Binding-site contacts:
Ligand atom O7 contacts residue ASN444 of chain 1.D at 3.3 Å (h-bond).
Ligand atom C3 contacts residue ASN444 of chain 1.D at 3.8 Å.
Ligand atom N2 contacts residue ASN444 of chain 1.D at 2.9 Å (h-bond).
Ligand atom C4 contacts residue ASN444 of chain 1.D at 4.3 Å.
Ligand atom C5 contacts residue ASN444 of chain 1.D at 3.7 Å.
Ligand atom O5 contacts residue ASN444 of chain 1.D at 2.4 Å (h-bond).
Ligand atom C2 contacts residue ASN444 of chain 1.D at 2.5 Å.
Ligand atom C7 contacts residue ASN444 of chain 1.D at 3.5 Å.
Ligand atom C1 contacts residue ASN444 of chain 1.D at 1.4 Å.

Sequence of chain 1.D:
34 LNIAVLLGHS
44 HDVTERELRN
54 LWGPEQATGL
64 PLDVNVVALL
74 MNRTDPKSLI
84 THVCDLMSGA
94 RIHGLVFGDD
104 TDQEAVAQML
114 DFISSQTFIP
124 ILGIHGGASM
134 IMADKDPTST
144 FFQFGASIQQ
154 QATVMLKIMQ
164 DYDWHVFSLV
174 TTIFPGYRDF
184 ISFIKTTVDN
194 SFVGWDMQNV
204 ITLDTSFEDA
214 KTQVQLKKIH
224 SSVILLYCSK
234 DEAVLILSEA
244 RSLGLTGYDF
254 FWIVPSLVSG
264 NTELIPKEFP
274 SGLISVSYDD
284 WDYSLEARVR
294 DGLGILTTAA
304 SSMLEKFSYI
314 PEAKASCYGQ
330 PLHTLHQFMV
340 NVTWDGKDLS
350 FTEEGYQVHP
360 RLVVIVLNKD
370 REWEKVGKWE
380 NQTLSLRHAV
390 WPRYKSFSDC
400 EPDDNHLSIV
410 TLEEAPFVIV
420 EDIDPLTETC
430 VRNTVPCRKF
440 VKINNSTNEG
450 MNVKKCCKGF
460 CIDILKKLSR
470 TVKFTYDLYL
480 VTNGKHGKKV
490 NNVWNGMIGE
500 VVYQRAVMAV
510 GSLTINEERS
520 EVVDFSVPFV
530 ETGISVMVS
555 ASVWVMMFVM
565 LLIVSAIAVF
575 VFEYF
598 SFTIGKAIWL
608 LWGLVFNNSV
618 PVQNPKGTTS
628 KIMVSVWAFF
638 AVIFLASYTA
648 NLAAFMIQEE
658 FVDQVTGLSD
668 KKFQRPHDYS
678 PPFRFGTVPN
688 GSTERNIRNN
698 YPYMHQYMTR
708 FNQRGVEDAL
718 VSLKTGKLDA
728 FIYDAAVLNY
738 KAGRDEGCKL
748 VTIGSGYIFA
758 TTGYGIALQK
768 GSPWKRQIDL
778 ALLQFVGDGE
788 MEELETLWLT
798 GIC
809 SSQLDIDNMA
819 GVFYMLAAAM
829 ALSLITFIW

This small molecule binds to this protein.
Small molecule (SMILES): CC(=O)N[C@@H]1[C@@H](O)[C@H](O)[C@@H](CO)O[C@H]1O